Sequence of chain 1.D:
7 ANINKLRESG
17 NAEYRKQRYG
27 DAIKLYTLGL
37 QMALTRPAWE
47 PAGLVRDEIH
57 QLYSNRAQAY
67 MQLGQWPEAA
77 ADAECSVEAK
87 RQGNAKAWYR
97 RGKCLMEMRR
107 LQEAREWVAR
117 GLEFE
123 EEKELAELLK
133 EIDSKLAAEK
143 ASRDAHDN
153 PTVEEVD

A protein and the small-molecule ligand that binds it are described below.
Small molecule (SMILES): CC(C)[C@H](NC(=O)[C@H](CCC(=O)O)NC(=O)[C@H](CCC(=O)O)NC(=O)[C@@H](NC(=O)[C@@H](N)[C@@H](C)O)C(C)C)C(=O)N[C@@H](CC(=O)O)C(=O)O

Binding-site contacts:
Ligand atom OD2 contacts residue LYS92 of chain 1.D at 2.8 Å (salt-bridge).
Ligand atom OG1 contacts residue GLU126 of chain 1.D at 3.2 Å (salt-bridge).
Ligand atom CG2 contacts residue ARG21 of chain 1.D at 4.0 Å.
Ligand atom CG2 contacts residue TYR20 of chain 1.D at 3.3 Å (hydrophobic).
Ligand atom O contacts residue LYS92 of chain 1.D at 2.7 Å (salt-bridge).
Ligand atom N contacts residue ASN61 of chain 1.D at 3.5 Å (h-bond).
Ligand atom CB contacts residue LYS92 of chain 1.D at 4.1 Å.
Ligand atom O contacts residue ARG96 of chain 1.D at 3.2 Å (salt-bridge).
Ligand atom C contacts residue ASN17 of chain 1.D at 3.4 Å.
Ligand atom OE2 contacts residue GLN64 of chain 1.D at 3.8 Å.
Ligand atom O contacts residue ARG21 of chain 1.D at 3.9 Å.
Ligand atom CD contacts residue GLN64 of chain 1.D at 3.9 Å.
Ligand atom CG1 contacts residue TYR95 of chain 1.D at 4.0 Å (hydrophobic).
Ligand atom C contacts residue LYS92 of chain 1.D at 3.7 Å.
Ligand atom O contacts residue ARG96 of chain 1.D at 3.7 Å.
Ligand atom O contacts residue GLN64 of chain 1.D at 3.4 Å.
Ligand atom CG1 contacts residue TYR20 of chain 1.D at 3.5 Å (hydrophobic).
Ligand atom CG1 contacts residue ASN61 of chain 1.D at 4.0 Å.
Ligand atom C contacts residue TYR20 of chain 1.D at 3.9 Å (hydrophobic).
Ligand atom OXT contacts residue ASN17 of chain 1.D at 3.6 Å.
Ligand atom C contacts residue ASN61 of chain 1.D at 3.7 Å.
Ligand atom CG contacts residue LYS92 of chain 1.D at 3.6 Å.
Ligand atom CG1 contacts residue GLU126 of chain 1.D at 3.2 Å.
Ligand atom CB contacts residue ASN61 of chain 1.D at 3.8 Å.
Ligand atom C contacts residue ASN61 of chain 1.D at 4.1 Å.
Ligand atom CG2 contacts residue ASN17 of chain 1.D at 4.0 Å.
Ligand atom CB contacts residue TYR20 of chain 1.D at 4.0 Å (hydrophobic).
Ligand atom O contacts residue LYS92 of chain 1.D at 3.4 Å (salt-bridge).
Ligand atom OE1 contacts residue GLN68 of chain 1.D at 3.2 Å (h-bond).
Ligand atom O contacts residue GLN64 of chain 1.D at 3.7 Å.
Ligand atom O contacts residue TYR20 of chain 1.D at 2.9 Å (h-bond).
Ligand atom CA contacts residue ASN61 of chain 1.D at 3.9 Å.
Ligand atom OD1 contacts residue LYS92 of chain 1.D at 3.5 Å.
Ligand atom OD1 contacts residue GLN57 of chain 1.D at 3.8 Å.
Ligand atom O contacts residue ASN17 of chain 1.D at 2.5 Å (h-bond).
Ligand atom CB contacts residue GLN57 of chain 1.D at 3.9 Å.
Ligand atom O contacts residue ASN61 of chain 1.D at 2.7 Å (h-bond).
Ligand atom O contacts residue LYS92 of chain 1.D at 4.0 Å.
Ligand atom CA contacts residue GLN64 of chain 1.D at 3.9 Å.
Ligand atom OXT contacts residue ARG13 of chain 1.D at 3.5 Å (salt-bridge).